Binding-site contacts:
Ligand atom C1 contacts residue ASN81 of chain 1.F at 1.4 Å.
Ligand atom C7 contacts residue ASN81 of chain 1.F at 3.3 Å.
Ligand atom O7 contacts residue ASN81 of chain 1.F at 3.3 Å (h-bond).
Ligand atom C4 contacts residue ASN81 of chain 1.F at 4.2 Å.
Ligand atom C2 contacts residue ASN81 of chain 1.F at 2.5 Å.
Ligand atom C8 contacts residue ASN81 of chain 1.F at 4.3 Å.
Ligand atom C8 contacts residue GLY124 of chain 1.F at 4.3 Å.
Ligand atom O5 contacts residue ASN81 of chain 1.F at 2.4 Å (h-bond).
Ligand atom C3 contacts residue ASN81 of chain 1.F at 3.8 Å.
Ligand atom C5 contacts residue ASN81 of chain 1.F at 3.7 Å.
Ligand atom N2 contacts residue ASN81 of chain 1.F at 2.9 Å (h-bond).

Sequence of chain 1.F:
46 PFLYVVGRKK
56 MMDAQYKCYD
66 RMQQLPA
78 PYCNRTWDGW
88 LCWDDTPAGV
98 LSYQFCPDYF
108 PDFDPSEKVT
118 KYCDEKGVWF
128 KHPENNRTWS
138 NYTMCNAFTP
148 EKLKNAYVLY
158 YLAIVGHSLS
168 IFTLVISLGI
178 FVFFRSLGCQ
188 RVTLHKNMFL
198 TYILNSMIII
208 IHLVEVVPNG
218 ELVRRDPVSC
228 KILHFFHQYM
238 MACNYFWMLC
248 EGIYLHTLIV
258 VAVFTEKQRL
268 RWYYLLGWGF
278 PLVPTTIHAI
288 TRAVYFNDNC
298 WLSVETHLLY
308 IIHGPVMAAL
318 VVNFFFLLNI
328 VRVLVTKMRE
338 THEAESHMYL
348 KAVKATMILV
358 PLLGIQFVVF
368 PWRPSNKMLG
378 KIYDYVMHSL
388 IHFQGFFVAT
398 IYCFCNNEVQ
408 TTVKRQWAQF

A small-molecule ligand and the protein it binds are described below.
Small molecule (SMILES): CC(=O)N[C@@H]1[C@@H](O)[C@H](O)[C@@H](CO)O[C@H]1O